This small molecule binds to this protein.
Small molecule (SMILES): CC(=O)N[C@H]1[C@H](O[C@H]2[C@H](O)[C@@H](NC(C)=O)CO[C@@H]2CO)O[C@H](CO)[C@@H](O)[C@@H]1O

Sequence of chain 1.A:
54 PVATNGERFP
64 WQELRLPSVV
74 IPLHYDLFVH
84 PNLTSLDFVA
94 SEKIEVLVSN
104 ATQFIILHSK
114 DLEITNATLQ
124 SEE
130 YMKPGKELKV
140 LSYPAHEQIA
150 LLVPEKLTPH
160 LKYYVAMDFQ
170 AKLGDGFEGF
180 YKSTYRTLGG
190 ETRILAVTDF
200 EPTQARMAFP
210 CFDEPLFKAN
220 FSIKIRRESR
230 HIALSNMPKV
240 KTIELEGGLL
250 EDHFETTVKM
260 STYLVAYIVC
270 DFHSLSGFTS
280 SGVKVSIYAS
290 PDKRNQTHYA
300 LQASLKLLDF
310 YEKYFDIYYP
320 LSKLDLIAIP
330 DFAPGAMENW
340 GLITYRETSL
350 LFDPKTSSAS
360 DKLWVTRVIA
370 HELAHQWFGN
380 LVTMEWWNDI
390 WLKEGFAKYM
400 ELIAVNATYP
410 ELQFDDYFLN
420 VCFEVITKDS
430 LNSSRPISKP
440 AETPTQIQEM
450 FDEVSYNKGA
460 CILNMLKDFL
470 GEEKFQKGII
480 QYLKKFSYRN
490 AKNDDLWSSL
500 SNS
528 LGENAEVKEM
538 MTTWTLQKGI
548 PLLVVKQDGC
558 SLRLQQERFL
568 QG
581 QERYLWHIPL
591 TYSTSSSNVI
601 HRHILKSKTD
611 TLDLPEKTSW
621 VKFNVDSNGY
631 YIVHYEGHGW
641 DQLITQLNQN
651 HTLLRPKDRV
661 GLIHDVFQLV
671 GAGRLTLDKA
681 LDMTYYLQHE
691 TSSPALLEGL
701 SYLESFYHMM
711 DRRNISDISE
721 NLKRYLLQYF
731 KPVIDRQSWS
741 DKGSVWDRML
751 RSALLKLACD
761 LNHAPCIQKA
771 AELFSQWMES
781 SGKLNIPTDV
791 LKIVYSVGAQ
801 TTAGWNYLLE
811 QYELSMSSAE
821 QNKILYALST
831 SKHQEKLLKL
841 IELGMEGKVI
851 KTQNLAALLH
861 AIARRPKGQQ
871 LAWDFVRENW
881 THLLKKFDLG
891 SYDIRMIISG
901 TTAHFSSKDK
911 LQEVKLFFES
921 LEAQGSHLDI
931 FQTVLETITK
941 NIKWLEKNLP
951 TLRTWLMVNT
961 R

Binding-site contacts:
Ligand atom C4 contacts residue ASN85 of chain 1.A at 4.2 Å.
Ligand atom O3 contacts residue LEU248 of chain 1.A at 4.0 Å.
Ligand atom O5 contacts residue THR87 of chain 1.A at 4.4 Å.
Ligand atom C7 contacts residue ASN85 of chain 1.A at 4.0 Å.
Ligand atom C1 contacts residue ASN85 of chain 1.A at 1.4 Å.
Ligand atom O7 contacts residue PRO84 of chain 1.A at 3.2 Å (h-bond).
Ligand atom C7 contacts residue HIS83 of chain 1.A at 4.2 Å.
Ligand atom C8 contacts residue GLU227 of chain 1.A at 2.8 Å.
Ligand atom C6 contacts residue ASN85 of chain 1.A at 4.5 Å.
Ligand atom C3 contacts residue ASN85 of chain 1.A at 4.0 Å.
Ligand atom C6 contacts residue THR87 of chain 1.A at 4.0 Å.
Ligand atom C8 contacts residue LEU248 of chain 1.A at 4.0 Å (hydrophobic).
Ligand atom C1 contacts residue THR87 of chain 1.A at 4.1 Å.
Ligand atom C7 contacts residue PRO84 of chain 1.A at 4.1 Å (hydrophobic).
Ligand atom C2 contacts residue GLU227 of chain 1.A at 3.8 Å.
Ligand atom O6 contacts residue THR87 of chain 1.A at 3.1 Å.
Ligand atom C7 contacts residue GLU227 of chain 1.A at 3.7 Å.
Ligand atom C3 contacts residue GLU227 of chain 1.A at 3.5 Å.
Ligand atom O7 contacts residue HIS83 of chain 1.A at 3.1 Å (h-bond).
Ligand atom N2 contacts residue GLU227 of chain 1.A at 3.1 Å (salt-bridge).
Ligand atom C2 contacts residue ASN85 of chain 1.A at 2.7 Å.
Ligand atom C5 contacts residue ASN85 of chain 1.A at 3.4 Å.
Ligand atom N2 contacts residue ASN85 of chain 1.A at 3.3 Å (h-bond).
Ligand atom C5 contacts residue THR87 of chain 1.A at 3.8 Å.
Ligand atom O6 contacts residue LEU248 of chain 1.A at 4.3 Å.
Ligand atom C8 contacts residue ARG226 of chain 1.A at 3.6 Å.
Ligand atom O7 contacts residue ASN85 of chain 1.A at 4.0 Å.
Ligand atom O5 contacts residue ASN85 of chain 1.A at 2.2 Å (h-bond).
Ligand atom O3 contacts residue GLU227 of chain 1.A at 3.6 Å.